Sequence of chain 4.L:
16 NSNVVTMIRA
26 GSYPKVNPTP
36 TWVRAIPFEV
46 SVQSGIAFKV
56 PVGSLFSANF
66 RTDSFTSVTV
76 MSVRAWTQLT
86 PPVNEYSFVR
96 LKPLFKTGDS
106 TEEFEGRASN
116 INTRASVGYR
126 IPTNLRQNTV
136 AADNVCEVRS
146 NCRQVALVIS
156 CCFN

Binding-site contacts:
Ligand atom OP2 contacts residue ARG131 of chain 4.L at 3.8 Å.
Ligand atom OP1 contacts residue ARG125 of chain 4.L at 2.9 Å (salt-bridge).
Ligand atom N3 contacts residue ARG125 of chain 4.L at 3.8 Å.
Ligand atom C4' contacts residue ARG125 of chain 4.L at 4.4 Å.
Ligand atom C6 contacts residue ARG125 of chain 4.L at 3.7 Å.
Ligand atom N3 contacts residue SER17 of chain 2.L at 4.4 Å.
Ligand atom C2 contacts residue ASN16 of chain 2.L at 3.0 Å.
Ligand atom O4 contacts residue THR21 of chain 2.L at 4.3 Å.
Ligand atom N1 contacts residue ARG125 of chain 4.L at 3.9 Å.
Ligand atom OP3 contacts residue ARG125 of chain 4.L at 2.7 Å.
Ligand atom OP3 contacts residue SER77 of chain 4.L at 4.4 Å.
Ligand atom O4 contacts residue ASN16 of chain 2.L at 4.2 Å.
Ligand atom O5' contacts residue ARG125 of chain 4.L at 3.1 Å (salt-bridge).
Ligand atom OP2 contacts residue SER77 of chain 4.L at 4.1 Å.
Ligand atom OP1 contacts residue ARG131 of chain 4.L at 3.4 Å (salt-bridge).
Ligand atom OP1 contacts residue ILE23 of chain 2.L at 3.7 Å.
Ligand atom O3' contacts residue ARG125 of chain 4.L at 4.1 Å.
Ligand atom OP3 contacts residue ILE23 of chain 2.L at 4.4 Å.
Ligand atom C2' contacts residue ARG125 of chain 4.L at 3.8 Å.
Ligand atom O4 contacts residue SER17 of chain 2.L at 3.2 Å.
Ligand atom O2 contacts residue ASN16 of chain 2.L at 2.7 Å (h-bond).
Ligand atom C4 contacts residue ASN16 of chain 2.L at 3.9 Å.
Ligand atom O5' contacts residue ARG131 of chain 4.L at 2.9 Å (salt-bridge).
Ligand atom N3 contacts residue ASN16 of chain 2.L at 2.7 Å (h-bond).
Ligand atom N1 contacts residue ASN16 of chain 2.L at 4.4 Å.
Ligand atom C5' contacts residue MET76 of chain 4.L at 4.4 Å (hydrophobic).
Ligand atom C3' contacts residue ARG125 of chain 4.L at 3.4 Å.
Ligand atom C5' contacts residue ARG125 of chain 4.L at 4.2 Å.
Ligand atom O2 contacts residue ARG125 of chain 4.L at 4.1 Å.
Ligand atom C2 contacts residue ARG125 of chain 4.L at 4.0 Å.
Ligand atom C1' contacts residue ARG125 of chain 4.L at 4.4 Å.
Ligand atom C4 contacts residue SER17 of chain 2.L at 4.1 Å.
Ligand atom P contacts residue ARG125 of chain 4.L at 3.8 Å.
Ligand atom C4 contacts residue ARG125 of chain 4.L at 3.7 Å.
Ligand atom C5' contacts residue ARG131 of chain 4.L at 3.4 Å.
Ligand atom O4 contacts residue ARG125 of chain 4.L at 4.0 Å.
Ligand atom OP2 contacts residue ILE23 of chain 2.L at 4.1 Å.
Ligand atom P contacts residue ARG131 of chain 4.L at 3.6 Å.
Ligand atom C5 contacts residue ARG125 of chain 4.L at 3.7 Å.
Ligand atom P contacts residue ILE23 of chain 2.L at 4.3 Å.

A protein and the small-molecule ligand that binds it are described below.
Small molecule (SMILES): CO[P](=O)(O)O[C@H]1[C@@H](O)[C@H](n2ccc(=O)[nH]c2=O)O[C@@H]1COP(=O)(O)O

Sequence of chain 2.L:
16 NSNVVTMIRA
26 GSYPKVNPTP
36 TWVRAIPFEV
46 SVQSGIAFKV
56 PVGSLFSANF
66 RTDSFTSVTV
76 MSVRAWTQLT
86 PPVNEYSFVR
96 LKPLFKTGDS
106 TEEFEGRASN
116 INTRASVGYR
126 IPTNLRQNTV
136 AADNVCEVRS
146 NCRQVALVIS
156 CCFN